Sequence of chain 1.B:
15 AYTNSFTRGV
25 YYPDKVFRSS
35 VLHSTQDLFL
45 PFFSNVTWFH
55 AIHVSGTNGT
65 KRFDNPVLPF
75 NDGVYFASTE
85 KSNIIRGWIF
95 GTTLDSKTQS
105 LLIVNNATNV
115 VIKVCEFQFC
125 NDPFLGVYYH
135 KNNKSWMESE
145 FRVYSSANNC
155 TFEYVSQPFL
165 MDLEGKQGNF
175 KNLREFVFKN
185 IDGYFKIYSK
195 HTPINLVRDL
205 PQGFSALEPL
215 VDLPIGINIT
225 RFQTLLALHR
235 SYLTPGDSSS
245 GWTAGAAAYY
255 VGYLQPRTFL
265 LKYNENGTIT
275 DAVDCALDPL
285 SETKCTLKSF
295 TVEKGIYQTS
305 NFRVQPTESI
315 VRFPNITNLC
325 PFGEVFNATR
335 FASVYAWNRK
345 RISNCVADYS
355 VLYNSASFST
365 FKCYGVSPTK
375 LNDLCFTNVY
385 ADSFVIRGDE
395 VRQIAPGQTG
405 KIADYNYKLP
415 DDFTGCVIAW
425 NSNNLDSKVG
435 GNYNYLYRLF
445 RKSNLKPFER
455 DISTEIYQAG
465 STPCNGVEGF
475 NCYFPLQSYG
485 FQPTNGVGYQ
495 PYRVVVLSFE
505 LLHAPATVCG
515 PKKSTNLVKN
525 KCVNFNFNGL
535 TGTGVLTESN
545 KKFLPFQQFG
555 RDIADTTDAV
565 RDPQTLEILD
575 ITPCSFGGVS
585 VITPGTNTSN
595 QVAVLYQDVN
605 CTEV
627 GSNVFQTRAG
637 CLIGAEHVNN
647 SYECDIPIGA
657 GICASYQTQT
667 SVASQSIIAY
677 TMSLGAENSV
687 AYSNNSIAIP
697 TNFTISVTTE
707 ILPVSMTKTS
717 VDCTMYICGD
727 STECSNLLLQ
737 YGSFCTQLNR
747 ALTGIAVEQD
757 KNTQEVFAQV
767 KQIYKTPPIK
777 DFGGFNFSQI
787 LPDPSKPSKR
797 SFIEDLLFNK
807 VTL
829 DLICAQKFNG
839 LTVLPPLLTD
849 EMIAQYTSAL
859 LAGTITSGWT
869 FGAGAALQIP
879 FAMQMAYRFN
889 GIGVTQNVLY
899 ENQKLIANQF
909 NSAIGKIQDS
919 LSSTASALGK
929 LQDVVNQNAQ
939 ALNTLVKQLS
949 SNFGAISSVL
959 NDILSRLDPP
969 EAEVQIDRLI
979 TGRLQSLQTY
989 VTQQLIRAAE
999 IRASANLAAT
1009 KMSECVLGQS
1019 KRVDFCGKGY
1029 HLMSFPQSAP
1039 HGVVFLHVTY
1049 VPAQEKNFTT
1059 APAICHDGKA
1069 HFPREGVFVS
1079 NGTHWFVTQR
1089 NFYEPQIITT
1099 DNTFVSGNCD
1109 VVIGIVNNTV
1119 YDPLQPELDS

Binding-site contacts:
Ligand atom C4 contacts residue ASN331 of chain 1.B at 4.2 Å.
Ligand atom O6 contacts residue THR333 of chain 1.B at 4.1 Å.
Ligand atom C3 contacts residue ASN331 of chain 1.B at 3.8 Å.
Ligand atom O7 contacts residue ASN331 of chain 1.B at 3.0 Å (h-bond).
Ligand atom O5 contacts residue ASN331 of chain 1.B at 2.4 Å (h-bond).
Ligand atom N2 contacts residue ASN331 of chain 1.B at 2.9 Å (h-bond).
Ligand atom C5 contacts residue ASN331 of chain 1.B at 3.7 Å.
Ligand atom C7 contacts residue ASN331 of chain 1.B at 3.1 Å.
Ligand atom C2 contacts residue ASN331 of chain 1.B at 2.4 Å.
Ligand atom C1 contacts residue ASN331 of chain 1.B at 1.4 Å.
Ligand atom C8 contacts residue ASN331 of chain 1.B at 4.3 Å.

This protein binds this small molecule.
Small molecule (SMILES): CC(=O)N[C@@H]1[C@@H](O)[C@H](O)[C@@H](CO)O[C@H]1O